Sequence of chain 1.B:
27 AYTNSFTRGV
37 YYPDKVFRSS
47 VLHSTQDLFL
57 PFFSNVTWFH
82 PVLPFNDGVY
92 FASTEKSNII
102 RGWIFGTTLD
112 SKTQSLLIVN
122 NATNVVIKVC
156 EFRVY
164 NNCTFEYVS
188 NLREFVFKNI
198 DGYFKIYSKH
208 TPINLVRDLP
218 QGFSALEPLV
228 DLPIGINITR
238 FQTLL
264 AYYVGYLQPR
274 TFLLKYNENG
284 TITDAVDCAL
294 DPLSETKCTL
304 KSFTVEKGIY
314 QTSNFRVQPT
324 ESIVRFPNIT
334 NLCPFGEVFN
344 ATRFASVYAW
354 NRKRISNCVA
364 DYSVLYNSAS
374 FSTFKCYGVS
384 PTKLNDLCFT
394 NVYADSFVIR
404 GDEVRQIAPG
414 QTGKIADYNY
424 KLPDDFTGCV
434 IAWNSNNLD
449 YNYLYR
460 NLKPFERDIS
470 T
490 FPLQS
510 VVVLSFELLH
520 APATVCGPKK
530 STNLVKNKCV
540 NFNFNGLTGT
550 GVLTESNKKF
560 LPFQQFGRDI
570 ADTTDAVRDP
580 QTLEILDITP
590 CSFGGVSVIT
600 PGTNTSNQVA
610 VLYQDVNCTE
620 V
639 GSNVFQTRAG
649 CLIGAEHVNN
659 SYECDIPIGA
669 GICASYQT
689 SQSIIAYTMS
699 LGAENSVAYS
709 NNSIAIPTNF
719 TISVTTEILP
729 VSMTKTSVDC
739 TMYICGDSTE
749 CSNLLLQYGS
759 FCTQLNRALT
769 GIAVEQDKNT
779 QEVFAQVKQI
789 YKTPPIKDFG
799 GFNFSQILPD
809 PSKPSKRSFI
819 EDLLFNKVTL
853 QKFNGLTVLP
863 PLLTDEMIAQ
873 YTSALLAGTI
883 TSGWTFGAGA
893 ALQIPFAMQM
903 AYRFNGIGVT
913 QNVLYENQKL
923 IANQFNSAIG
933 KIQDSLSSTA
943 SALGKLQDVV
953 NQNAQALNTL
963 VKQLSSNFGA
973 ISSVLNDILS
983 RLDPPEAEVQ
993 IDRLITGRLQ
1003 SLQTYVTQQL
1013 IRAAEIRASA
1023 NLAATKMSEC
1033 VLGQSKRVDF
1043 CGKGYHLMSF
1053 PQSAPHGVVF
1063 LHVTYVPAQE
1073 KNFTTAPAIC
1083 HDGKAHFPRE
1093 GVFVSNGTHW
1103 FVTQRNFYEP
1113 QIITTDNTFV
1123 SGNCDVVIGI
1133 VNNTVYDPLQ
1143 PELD

The small molecule below binds the protein below.
Small molecule (SMILES): CC(=O)N[C@H]1[C@H](O[C@H]2[C@H](O)[C@@H](NC(C)=O)CO[C@@H]2CO)O[C@H](CO)[C@@H](O[C@@H]2O[C@H](CO)[C@@H](O)[C@H](O[C@H]3O[C@H](CO)[C@@H](O)[C@H](O)[C@@H]3O)[C@@H]2O)[C@@H]1O

Binding-site contacts:
Ligand atom C4 contacts residue LEU922 of chain 1.B at 4.5 Å (hydrophobic).
Ligand atom C2 contacts residue ASN717 of chain 1.B at 2.4 Å.
Ligand atom C5 contacts residue ASN717 of chain 1.B at 3.6 Å.
Ligand atom C3 contacts residue ASN717 of chain 1.B at 3.8 Å.
Ligand atom O6 contacts residue GLN926 of chain 1.B at 3.3 Å (h-bond).
Ligand atom N2 contacts residue ASN717 of chain 1.B at 2.9 Å (h-bond).
Ligand atom C8 contacts residue LEU922 of chain 1.B at 3.6 Å (hydrophobic).
Ligand atom O4 contacts residue LEU922 of chain 1.B at 4.0 Å.
Ligand atom C1 contacts residue GLN1071 of chain 1.B at 4.4 Å.
Ligand atom C7 contacts residue ASN717 of chain 1.B at 3.5 Å.
Ligand atom C1 contacts residue LEU922 of chain 1.B at 4.2 Å (hydrophobic).
Ligand atom C7 contacts residue LEU922 of chain 1.B at 3.6 Å (hydrophobic).
Ligand atom O7 contacts residue GLN1071 of chain 1.B at 3.9 Å.
Ligand atom C6 contacts residue GLN926 of chain 1.B at 4.4 Å.
Ligand atom O7 contacts residue LEU922 of chain 1.B at 3.4 Å.
Ligand atom O5 contacts residue GLN1071 of chain 1.B at 4.1 Å.
Ligand atom C1 contacts residue ASN717 of chain 1.B at 1.4 Å.
Ligand atom N2 contacts residue LEU922 of chain 1.B at 4.4 Å.
Ligand atom O7 contacts residue ASN717 of chain 1.B at 3.6 Å.
Ligand atom O5 contacts residue ASN717 of chain 1.B at 2.3 Å (h-bond).
Ligand atom O6 contacts residue THR719 of chain 1.B at 4.5 Å.
Ligand atom C8 contacts residue GLN926 of chain 1.B at 4.4 Å.
Ligand atom C3 contacts residue LEU922 of chain 1.B at 4.5 Å (hydrophobic).
Ligand atom C5 contacts residue LEU922 of chain 1.B at 4.0 Å (hydrophobic).
Ligand atom C4 contacts residue ASN717 of chain 1.B at 4.2 Å.